Binding-site contacts:
Ligand atom C05 contacts residue PHE107 of chain 1.A at 4.1 Å (hydrophobic).
Ligand atom C11 contacts residue LEU49 of chain 1.A at 4.0 Å (hydrophobic).
Ligand atom C06 contacts residue LEU49 of chain 1.A at 3.6 Å (hydrophobic).
Ligand atom C15 contacts residue HIS227 of chain 1.A at 3.3 Å.
Ligand atom CL contacts residue LEU131 of chain 1.A at 4.3 Å.
Ligand atom C12 contacts residue LEU49 of chain 1.A at 4.1 Å (hydrophobic).
Ligand atom C01 contacts residue ALA53 of chain 1.A at 4.0 Å (hydrophobic).
Ligand atom C01 contacts residue LEU49 of chain 1.A at 4.1 Å (hydrophobic).
Ligand atom C11 contacts residue MET124 of chain 1.A at 4.2 Å (hydrophobic).
Ligand atom CL contacts residue MET91 of chain 1.A at 3.4 Å.
Ligand atom C14 contacts residue GLY224 of chain 1.A at 3.3 Å.
Ligand atom C14 contacts residue HIS227 of chain 1.A at 3.9 Å.
Ligand atom C06 contacts residue ALA53 of chain 1.A at 3.9 Å (hydrophobic).
Ligand atom C04 contacts residue LEU94 of chain 1.A at 4.2 Å (hydrophobic).
Ligand atom C03 contacts residue PHE107 of chain 1.A at 4.4 Å (hydrophobic).
Ligand atom C13 contacts residue MET91 of chain 1.A at 4.4 Å (hydrophobic).
Ligand atom O01 contacts residue LEU90 of chain 1.A at 3.6 Å.
Ligand atom O02 contacts residue MET46 of chain 1.A at 3.4 Å.
Ligand atom C06 contacts residue PHE107 of chain 1.A at 4.4 Å (hydrophobic).
Ligand atom C01 contacts residue LEU52 of chain 1.A at 4.3 Å (hydrophobic).
Ligand atom C14 contacts residue ILE127 of chain 1.A at 4.2 Å (hydrophobic).
Ligand atom C02 contacts residue LEU90 of chain 1.A at 4.0 Å (hydrophobic).
Ligand atom O01 contacts residue GLU56 of chain 1.A at 2.6 Å (salt-bridge).
Ligand atom C07 contacts residue PHE107 of chain 1.A at 4.4 Å (hydrophobic).
Ligand atom C02 contacts residue GLU56 of chain 1.A at 3.4 Å.
Ligand atom O02 contacts residue HIS227 of chain 1.A at 2.8 Å (h-bond).
Ligand atom O02 contacts residue GLY224 of chain 1.A at 4.3 Å.
Ligand atom CL contacts residue LEU94 of chain 1.A at 3.7 Å.
Ligand atom C03 contacts residue LEU94 of chain 1.A at 4.0 Å (hydrophobic).
Ligand atom C01 contacts residue PHE107 of chain 1.A at 4.4 Å (hydrophobic).
Ligand atom O02 contacts residue LEU228 of chain 1.A at 3.8 Å.
Ligand atom C04 contacts residue PHE107 of chain 1.A at 4.0 Å (hydrophobic).
Ligand atom O01 contacts residue ARG97 of chain 1.A at 4.1 Å.
Ligand atom C13 contacts residue LEU87 of chain 1.A at 4.1 Å (hydrophobic).
Ligand atom C08 contacts residue LEU87 of chain 1.A at 4.4 Å (hydrophobic).
Ligand atom C02 contacts residue PHE107 of chain 1.A at 4.4 Å (hydrophobic).
Ligand atom C03 contacts residue LEU90 of chain 1.A at 3.8 Å (hydrophobic).
Ligand atom C01 contacts residue GLU56 of chain 1.A at 3.4 Å.
Ligand atom C13 contacts residue GLY224 of chain 1.A at 3.9 Å.
Ligand atom C12 contacts residue PHE107 of chain 1.A at 3.9 Å (hydrophobic).

The small molecule below binds the protein below.
Small molecule (SMILES): Oc1ccc(C2=CC[C@H]3[C@H](CC[C@@H]3O)C2)c(Cl)c1

Sequence of chain 1.A:
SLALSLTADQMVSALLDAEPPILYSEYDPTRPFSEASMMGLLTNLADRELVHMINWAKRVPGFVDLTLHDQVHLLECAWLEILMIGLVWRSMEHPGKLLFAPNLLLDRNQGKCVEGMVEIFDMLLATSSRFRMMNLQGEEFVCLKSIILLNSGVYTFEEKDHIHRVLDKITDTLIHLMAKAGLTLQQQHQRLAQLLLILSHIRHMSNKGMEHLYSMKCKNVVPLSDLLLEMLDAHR